Binding-site contacts:
Ligand atom C7 contacts residue ASN616 of chain 1.B at 3.7 Å.
Ligand atom C3 contacts residue ASN616 of chain 1.B at 3.9 Å.
Ligand atom C4 contacts residue ASN616 of chain 1.B at 4.2 Å.
Ligand atom O7 contacts residue ASN616 of chain 1.B at 3.8 Å.
Ligand atom C6 contacts residue ASN616 of chain 1.B at 4.5 Å.
Ligand atom C1 contacts residue ASN616 of chain 1.B at 1.4 Å.
Ligand atom C2 contacts residue ASN616 of chain 1.B at 2.6 Å.
Ligand atom N2 contacts residue ASN616 of chain 1.B at 3.2 Å (h-bond).
Ligand atom O6 contacts residue THR618 of chain 1.B at 4.4 Å.
Ligand atom C5 contacts residue ASN616 of chain 1.B at 3.5 Å.
Ligand atom O6 contacts residue ASN616 of chain 1.B at 4.1 Å.
Ligand atom O5 contacts residue ASN616 of chain 1.B at 2.2 Å (h-bond).

Sequence of chain 1.B:
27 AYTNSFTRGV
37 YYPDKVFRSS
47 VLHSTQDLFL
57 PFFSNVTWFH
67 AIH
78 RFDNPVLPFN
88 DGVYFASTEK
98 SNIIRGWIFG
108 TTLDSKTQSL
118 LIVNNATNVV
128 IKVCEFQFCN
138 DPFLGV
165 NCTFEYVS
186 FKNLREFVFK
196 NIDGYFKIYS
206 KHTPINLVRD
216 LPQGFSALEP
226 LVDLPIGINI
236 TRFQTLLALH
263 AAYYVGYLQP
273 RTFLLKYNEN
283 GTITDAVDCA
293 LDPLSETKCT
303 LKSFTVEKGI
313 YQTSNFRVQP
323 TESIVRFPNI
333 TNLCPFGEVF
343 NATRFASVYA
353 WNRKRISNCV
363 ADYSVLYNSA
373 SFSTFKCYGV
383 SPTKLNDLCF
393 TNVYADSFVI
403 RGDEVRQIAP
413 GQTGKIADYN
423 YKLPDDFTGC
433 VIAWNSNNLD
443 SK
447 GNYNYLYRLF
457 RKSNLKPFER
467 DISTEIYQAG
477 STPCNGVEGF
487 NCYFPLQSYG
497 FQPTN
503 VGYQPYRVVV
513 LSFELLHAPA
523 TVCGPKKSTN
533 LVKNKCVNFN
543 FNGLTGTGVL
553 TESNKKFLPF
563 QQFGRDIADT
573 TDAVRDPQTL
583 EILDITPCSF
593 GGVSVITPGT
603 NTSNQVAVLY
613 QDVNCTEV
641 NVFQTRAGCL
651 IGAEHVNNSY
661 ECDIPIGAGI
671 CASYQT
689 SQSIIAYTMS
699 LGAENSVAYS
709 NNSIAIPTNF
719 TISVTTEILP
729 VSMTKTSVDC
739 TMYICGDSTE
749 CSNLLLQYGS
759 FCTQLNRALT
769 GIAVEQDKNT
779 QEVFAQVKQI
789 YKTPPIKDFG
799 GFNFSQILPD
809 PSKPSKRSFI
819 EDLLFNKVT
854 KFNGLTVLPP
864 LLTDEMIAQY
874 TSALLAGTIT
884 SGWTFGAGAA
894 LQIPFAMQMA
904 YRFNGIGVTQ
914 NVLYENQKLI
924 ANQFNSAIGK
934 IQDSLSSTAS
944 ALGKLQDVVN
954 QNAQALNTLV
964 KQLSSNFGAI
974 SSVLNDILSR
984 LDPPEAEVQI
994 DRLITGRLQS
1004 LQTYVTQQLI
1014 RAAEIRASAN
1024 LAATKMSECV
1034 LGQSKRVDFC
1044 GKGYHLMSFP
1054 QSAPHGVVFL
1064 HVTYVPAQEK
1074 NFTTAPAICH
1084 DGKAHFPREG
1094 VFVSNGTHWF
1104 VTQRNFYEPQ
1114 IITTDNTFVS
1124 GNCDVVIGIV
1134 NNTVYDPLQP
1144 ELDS

The protein below binds the small molecule below.
Small molecule (SMILES): CC(=O)N[C@@H]1[C@@H](O)[C@H](O)[C@@H](CO)O[C@H]1O